Binding-site contacts:
Ligand atom C10 contacts residue ALA171 of chain 2.A at 3.5 Å (hydrophobic).
Ligand atom C7 contacts residue LEU101 of chain 2.A at 4.2 Å (hydrophobic).
Ligand atom C2 contacts residue LYS148 of chain 2.A at 3.3 Å.
Ligand atom C4 contacts residue LYS99 of chain 2.A at 3.5 Å.
Ligand atom C4 contacts residue LEU101 of chain 2.A at 3.6 Å (hydrophobic).
Ligand atom C2 contacts residue LEU101 of chain 2.A at 3.6 Å (hydrophobic).
Ligand atom C2 contacts residue LEU151 of chain 2.A at 4.0 Å (hydrophobic).
Ligand atom C3 contacts residue GLY100 of chain 2.A at 3.9 Å.
Ligand atom N1 contacts residue LYS148 of chain 2.A at 3.6 Å.
Ligand atom C7 contacts residue LYS148 of chain 2.A at 1.3 Å.
Ligand atom C3 contacts residue GLY150 of chain 2.A at 4.4 Å.
Ligand atom C1 contacts residue GLY150 of chain 2.A at 4.4 Å.
Ligand atom C4 contacts residue GLY100 of chain 2.A at 4.0 Å.
Ligand atom C5 contacts residue LEU101 of chain 2.A at 4.4 Å (hydrophobic).
Ligand atom C3 contacts residue LEU101 of chain 2.A at 3.6 Å (hydrophobic).
Ligand atom C3 contacts residue LEU151 of chain 2.A at 3.9 Å (hydrophobic).
Ligand atom C2 contacts residue GLY150 of chain 2.A at 3.6 Å.
Ligand atom C6 contacts residue ALA171 of chain 2.A at 4.5 Å (hydrophobic).
Ligand atom C1 contacts residue LYS148 of chain 2.A at 2.6 Å.
Ligand atom N1 contacts residue ALA171 of chain 2.A at 3.8 Å.
Ligand atom C6 contacts residue LYS148 of chain 2.A at 3.7 Å.
Ligand atom C7 contacts residue ALA171 of chain 2.A at 4.2 Å (hydrophobic).
Ligand atom C1 contacts residue LEU101 of chain 2.A at 3.9 Å (hydrophobic).
Ligand atom C3 contacts residue LYS99 of chain 2.A at 3.9 Å.
Ligand atom O11 contacts residue LYS148 of chain 2.A at 3.0 Å (salt-bridge).
Ligand atom C10 contacts residue LYS148 of chain 2.A at 2.5 Å.
Ligand atom O11 contacts residue ALA171 of chain 2.A at 3.4 Å.

Sequence of chain 2.A:
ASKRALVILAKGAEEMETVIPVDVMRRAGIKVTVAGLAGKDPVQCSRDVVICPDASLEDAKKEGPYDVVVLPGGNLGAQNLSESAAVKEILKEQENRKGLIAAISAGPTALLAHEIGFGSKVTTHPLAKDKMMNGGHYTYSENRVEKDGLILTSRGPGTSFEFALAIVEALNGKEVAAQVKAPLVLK

This small molecule binds to this protein.
Small molecule (SMILES): O=C1Nc2ccccc2C1=O